Binding-site contacts:
Ligand atom C8 contacts residue SER76 of chain 1.G at 3.6 Å.
Ligand atom C4 contacts residue TYR78 of chain 1.G at 3.8 Å (hydrophobic).
Ligand atom C11 contacts residue TYR122 of chain 1.G at 3.4 Å (hydrophobic).
Ligand atom O8 contacts residue TRP123 of chain 1.G at 3.5 Å.
Ligand atom C3 contacts residue GAL1 of chain 1.O at 3.7 Å.
Ligand atom C3 contacts residue TYR78 of chain 1.G at 3.4 Å (hydrophobic).
Ligand atom C11 contacts residue TYR78 of chain 1.G at 3.9 Å (hydrophobic).
Ligand atom O1 contacts residue SER76 of chain 1.G at 4.3 Å.
Ligand atom C4 contacts residue TYR122 of chain 1.G at 4.4 Å (hydrophobic).
Ligand atom O8 contacts residue SER76 of chain 1.G at 3.0 Å (h-bond).
Ligand atom O1 contacts residue TRP123 of chain 1.G at 3.5 Å.
Ligand atom C4 contacts residue GAL1 of chain 1.O at 4.2 Å.
Ligand atom C11 contacts residue GAL1 of chain 1.O at 3.7 Å.
Ligand atom C1 contacts residue TYR78 of chain 1.G at 3.8 Å (hydrophobic).
Ligand atom C10 contacts residue TYR122 of chain 1.G at 3.2 Å (hydrophobic).
Ligand atom C10 contacts residue TYR78 of chain 1.G at 4.0 Å (hydrophobic).
Ligand atom C1 contacts residue TYR122 of chain 1.G at 3.7 Å (hydrophobic).
Ligand atom C2 contacts residue GAL1 of chain 1.O at 2.4 Å.
Ligand atom C2 contacts residue TYR78 of chain 1.G at 3.1 Å (hydrophobic).
Ligand atom C1 contacts residue GAL1 of chain 1.O at 1.4 Å.
Ligand atom C5 contacts residue TYR78 of chain 1.G at 4.4 Å (hydrophobic).
Ligand atom O8 contacts residue TYR122 of chain 1.G at 4.5 Å.
Ligand atom C10 contacts residue GAL1 of chain 1.O at 2.4 Å.
Ligand atom C7 contacts residue SER76 of chain 1.G at 3.8 Å.
Ligand atom C8 contacts residue TRP123 of chain 1.G at 3.9 Å (hydrophobic).
Ligand atom O1 contacts residue TYR122 of chain 1.G at 3.1 Å.
Ligand atom C8 contacts residue TYR122 of chain 1.G at 4.1 Å (hydrophobic).

Sequence of chain 1.G:
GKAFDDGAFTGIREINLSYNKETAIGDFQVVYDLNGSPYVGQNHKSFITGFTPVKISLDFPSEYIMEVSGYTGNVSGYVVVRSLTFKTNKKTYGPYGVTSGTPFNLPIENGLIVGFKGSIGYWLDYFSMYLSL

The small molecule below binds the protein below.
Small molecule (SMILES): Cc1cc(=O)oc2ccccc12